A protein and the small-molecule ligand that binds it are described below.
Small molecule (SMILES): CC(=O)N[C@@H]1[C@@H](O)[C@H](O)[C@@H](CO)O[C@H]1O

Binding-site contacts:
Ligand atom C4 contacts residue ASN1074 of chain 1.C at 4.2 Å.
Ligand atom O5 contacts residue ASN1074 of chain 1.C at 2.5 Å (h-bond).
Ligand atom N2 contacts residue ASN1074 of chain 1.C at 2.7 Å (h-bond).
Ligand atom C3 contacts residue ASN1074 of chain 1.C at 3.7 Å.
Ligand atom C1 contacts residue ASN1074 of chain 1.C at 1.4 Å.
Ligand atom C2 contacts residue ASN1074 of chain 1.C at 2.4 Å.
Ligand atom C7 contacts residue ASN1074 of chain 1.C at 3.2 Å.
Ligand atom O7 contacts residue ASN1074 of chain 1.C at 3.4 Å (h-bond).
Ligand atom C8 contacts residue LYS1073 of chain 1.C at 3.6 Å.
Ligand atom C5 contacts residue ASN1074 of chain 1.C at 3.8 Å.
Ligand atom C8 contacts residue ASN1074 of chain 1.C at 4.3 Å.

Sequence of chain 1.C:
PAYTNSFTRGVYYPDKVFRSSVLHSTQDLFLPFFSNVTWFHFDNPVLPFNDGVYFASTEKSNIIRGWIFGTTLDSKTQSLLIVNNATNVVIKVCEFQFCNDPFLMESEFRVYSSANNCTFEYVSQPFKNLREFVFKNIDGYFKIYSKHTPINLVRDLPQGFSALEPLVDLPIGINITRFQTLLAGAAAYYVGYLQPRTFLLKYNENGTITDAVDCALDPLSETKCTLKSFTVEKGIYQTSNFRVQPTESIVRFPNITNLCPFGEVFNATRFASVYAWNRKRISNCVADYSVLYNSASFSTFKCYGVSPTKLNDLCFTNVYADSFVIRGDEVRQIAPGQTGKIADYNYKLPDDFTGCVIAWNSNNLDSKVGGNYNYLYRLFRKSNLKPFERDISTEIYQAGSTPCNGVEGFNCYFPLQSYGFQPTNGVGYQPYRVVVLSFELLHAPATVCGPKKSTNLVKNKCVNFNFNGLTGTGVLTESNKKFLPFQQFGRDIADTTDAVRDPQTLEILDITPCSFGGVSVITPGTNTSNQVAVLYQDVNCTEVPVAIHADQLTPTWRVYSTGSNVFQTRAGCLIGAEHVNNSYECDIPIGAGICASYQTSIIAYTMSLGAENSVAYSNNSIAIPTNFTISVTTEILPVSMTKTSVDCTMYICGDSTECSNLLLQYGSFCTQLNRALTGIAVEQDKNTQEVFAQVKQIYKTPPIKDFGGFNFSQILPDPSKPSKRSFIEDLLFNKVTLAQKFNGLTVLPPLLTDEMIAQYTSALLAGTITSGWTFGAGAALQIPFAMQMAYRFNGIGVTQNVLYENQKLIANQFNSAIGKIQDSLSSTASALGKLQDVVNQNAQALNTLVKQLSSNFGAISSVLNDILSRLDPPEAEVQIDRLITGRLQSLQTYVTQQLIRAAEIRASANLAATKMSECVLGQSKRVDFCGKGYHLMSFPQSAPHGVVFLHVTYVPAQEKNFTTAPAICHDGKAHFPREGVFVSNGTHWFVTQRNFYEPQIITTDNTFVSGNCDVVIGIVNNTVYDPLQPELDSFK